The protein below binds the small molecule below.
Small molecule (SMILES): CC(=O)N[C@@H]1[C@@H](O)[C@H](O)[C@@H](CO)O[C@H]1O

Binding-site contacts:
Ligand atom C7 contacts residue GLU482 of chain 5.A at 4.4 Å.
Ligand atom O7 contacts residue ASN485 of chain 5.A at 3.5 Å (h-bond).
Ligand atom O7 contacts residue SER466 of chain 5.A at 4.3 Å.
Ligand atom C1 contacts residue ASN485 of chain 5.A at 1.4 Å.
Ligand atom C5 contacts residue ASN485 of chain 5.A at 3.6 Å.
Ligand atom C8 contacts residue GLU482 of chain 5.A at 3.9 Å.
Ligand atom C3 contacts residue ASN485 of chain 5.A at 3.9 Å.
Ligand atom O3 contacts residue ARG465 of chain 5.A at 4.0 Å.
Ligand atom C7 contacts residue ARG465 of chain 5.A at 3.9 Å.
Ligand atom O5 contacts residue ASN485 of chain 5.A at 2.3 Å (h-bond).
Ligand atom C7 contacts residue ASN485 of chain 5.A at 3.5 Å.
Ligand atom N2 contacts residue ASN485 of chain 5.A at 3.1 Å (h-bond).
Ligand atom C2 contacts residue ASN485 of chain 5.A at 2.5 Å.
Ligand atom C8 contacts residue LYS469 of chain 5.A at 4.2 Å.
Ligand atom C8 contacts residue ARG465 of chain 5.A at 3.9 Å.
Ligand atom C4 contacts residue ASN485 of chain 5.A at 4.2 Å.
Ligand atom N2 contacts residue ARG465 of chain 5.A at 4.5 Å.
Ligand atom O7 contacts residue ARG465 of chain 5.A at 3.7 Å.

Sequence of chain 5.A:
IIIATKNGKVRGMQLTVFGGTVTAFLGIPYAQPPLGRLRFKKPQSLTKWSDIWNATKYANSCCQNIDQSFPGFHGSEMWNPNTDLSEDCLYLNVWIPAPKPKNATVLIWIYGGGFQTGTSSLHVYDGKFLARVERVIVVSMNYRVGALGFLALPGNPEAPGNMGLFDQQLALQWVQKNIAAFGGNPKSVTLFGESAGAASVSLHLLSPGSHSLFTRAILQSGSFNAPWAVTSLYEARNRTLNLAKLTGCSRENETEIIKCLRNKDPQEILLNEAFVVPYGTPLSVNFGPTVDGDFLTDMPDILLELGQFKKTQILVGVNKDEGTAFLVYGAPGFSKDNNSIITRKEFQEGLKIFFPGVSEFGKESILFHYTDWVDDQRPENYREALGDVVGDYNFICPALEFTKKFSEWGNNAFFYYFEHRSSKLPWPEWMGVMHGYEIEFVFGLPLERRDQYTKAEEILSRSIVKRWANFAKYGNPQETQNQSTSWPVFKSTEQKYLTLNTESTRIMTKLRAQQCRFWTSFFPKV